Binding-site contacts:
Ligand atom C8 contacts residue SER142 of chain 1.A at 3.2 Å.
Ligand atom O91 contacts residue SER142 of chain 1.A at 2.9 Å (h-bond).
Ligand atom C7 contacts residue TYR61 of chain 1.A at 3.4 Å (hydrophobic).
Ligand atom O92 contacts residue LEU90 of chain 1.A at 3.5 Å.
Ligand atom C8 contacts residue GLU193 of chain 1.A at 3.4 Å.
Ligand atom C9 contacts residue TYR61 of chain 1.A at 3.5 Å (hydrophobic).
Ligand atom O2 contacts residue SER142 of chain 1.A at 3.2 Å (h-bond).
Ligand atom O4 contacts residue GLU193 of chain 1.A at 3.0 Å (salt-bridge).
Ligand atom C9 contacts residue THR91 of chain 1.A at 3.7 Å.
Ligand atom O91 contacts residue GLY141 of chain 1.A at 3.4 Å.
Ligand atom C5 contacts residue MET196 of chain 1.A at 3.8 Å (hydrophobic).
Ligand atom N3 contacts residue THR143 of chain 1.A at 2.8 Å (h-bond).
Ligand atom F5 contacts residue MET196 of chain 1.A at 3.1 Å.
Ligand atom C9 contacts residue ARG96 of chain 1.A at 3.4 Å.
Ligand atom F5 contacts residue THR174 of chain 1.A at 3.2 Å.
Ligand atom C4 contacts residue THR143 of chain 1.A at 3.7 Å.
Ligand atom N8 contacts residue PRO89 of chain 1.A at 2.8 Å (h-bond).
Ligand atom C2 contacts residue LEU138 of chain 1.A at 3.6 Å (hydrophobic).
Ligand atom N8 contacts residue THR91 of chain 1.A at 2.9 Å (h-bond).
Ligand atom N1 contacts residue GLU193 of chain 1.A at 3.6 Å (salt-bridge).
Ligand atom O92 contacts residue THR91 of chain 1.A at 2.9 Å (h-bond).
Ligand atom N8 contacts residue TYR220 of chain 1.A at 3.8 Å.
Ligand atom C9 contacts residue SER142 of chain 1.A at 3.4 Å.
Ligand atom O92 contacts residue ARG96 of chain 1.A at 2.8 Å (salt-bridge).
Ligand atom O2 contacts residue THR143 of chain 1.A at 3.0 Å (h-bond).
Ligand atom C4 contacts residue GLU193 of chain 1.A at 3.7 Å.
Ligand atom O4 contacts residue LEU192 of chain 1.A at 3.1 Å.
Ligand atom O91 contacts residue TYR61 of chain 1.A at 3.4 Å.
Ligand atom O92 contacts residue TYR61 of chain 1.A at 3.5 Å.
Ligand atom O2 contacts residue GLY141 of chain 1.A at 3.7 Å.
Ligand atom C6 contacts residue LEU138 of chain 1.A at 3.7 Å (hydrophobic).
Ligand atom C6 contacts residue GLU193 of chain 1.A at 3.3 Å.
Ligand atom O91 contacts residue ARG96 of chain 1.A at 2.8 Å (salt-bridge).
Ligand atom C8 contacts residue THR91 of chain 1.A at 3.5 Å.
Ligand atom O92 contacts residue PRO89 of chain 1.A at 3.6 Å.
Ligand atom C5 contacts residue GLU193 of chain 1.A at 3.5 Å.
Ligand atom C6 contacts residue MET196 of chain 1.A at 3.8 Å (hydrophobic).
Ligand atom N1 contacts residue LEU138 of chain 1.A at 3.5 Å.
Ligand atom C2 contacts residue THR143 of chain 1.A at 3.4 Å.
Ligand atom N8 contacts residue GLU193 of chain 1.A at 2.8 Å (salt-bridge).

This small molecule binds to this protein.
Small molecule (SMILES): N[C@@H](Cn1cc(F)c(=O)[nH]c1=O)C(=O)O

Sequence of chain 1.A:
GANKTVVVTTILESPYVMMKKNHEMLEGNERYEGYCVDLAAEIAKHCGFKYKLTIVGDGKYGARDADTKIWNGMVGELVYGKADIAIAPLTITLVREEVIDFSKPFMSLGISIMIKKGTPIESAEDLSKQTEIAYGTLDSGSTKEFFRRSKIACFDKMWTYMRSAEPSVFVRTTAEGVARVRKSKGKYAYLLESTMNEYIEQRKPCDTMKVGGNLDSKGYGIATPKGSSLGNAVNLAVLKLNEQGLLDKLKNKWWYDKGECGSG